A protein and the small-molecule ligand that binds it are described below.
Small molecule (SMILES): CC(=O)N[C@@H]1[C@@H](O)[C@H](O)[C@@H](CO)O[C@H]1O

Binding-site contacts:
Ligand atom O6 contacts residue ILE42 of chain 2.A at 4.5 Å.
Ligand atom O6 contacts residue SER211 of chain 1.A at 3.9 Å.
Ligand atom N2 contacts residue ASN58 of chain 1.A at 2.9 Å (h-bond).
Ligand atom C1 contacts residue ASN58 of chain 1.A at 1.5 Å.
Ligand atom N2 contacts residue SO41 of chain 1.S at 4.1 Å.
Ligand atom C2 contacts residue SO41 of chain 1.S at 4.2 Å.
Ligand atom C7 contacts residue ASN58 of chain 1.A at 3.8 Å.
Ligand atom C6 contacts residue SER211 of chain 1.A at 4.2 Å.
Ligand atom C5 contacts residue ASN58 of chain 1.A at 3.7 Å.
Ligand atom O6 contacts residue TYR56 of chain 1.A at 3.6 Å.
Ligand atom C7 contacts residue SO41 of chain 1.S at 3.8 Å.
Ligand atom C2 contacts residue ASN58 of chain 1.A at 2.7 Å.
Ligand atom C3 contacts residue ASN58 of chain 1.A at 3.8 Å.
Ligand atom O5 contacts residue ASN58 of chain 1.A at 2.4 Å (h-bond).
Ligand atom C1 contacts residue SO41 of chain 1.S at 4.0 Å.
Ligand atom C4 contacts residue ASN58 of chain 1.A at 4.3 Å.
Ligand atom C5 contacts residue SER211 of chain 1.A at 4.2 Å.
Ligand atom O4 contacts residue SER211 of chain 1.A at 4.0 Å.
Ligand atom O7 contacts residue ASN58 of chain 1.A at 4.2 Å.
Ligand atom O7 contacts residue SO41 of chain 1.S at 3.5 Å (h-bond).

Sequence of chain 1.A:
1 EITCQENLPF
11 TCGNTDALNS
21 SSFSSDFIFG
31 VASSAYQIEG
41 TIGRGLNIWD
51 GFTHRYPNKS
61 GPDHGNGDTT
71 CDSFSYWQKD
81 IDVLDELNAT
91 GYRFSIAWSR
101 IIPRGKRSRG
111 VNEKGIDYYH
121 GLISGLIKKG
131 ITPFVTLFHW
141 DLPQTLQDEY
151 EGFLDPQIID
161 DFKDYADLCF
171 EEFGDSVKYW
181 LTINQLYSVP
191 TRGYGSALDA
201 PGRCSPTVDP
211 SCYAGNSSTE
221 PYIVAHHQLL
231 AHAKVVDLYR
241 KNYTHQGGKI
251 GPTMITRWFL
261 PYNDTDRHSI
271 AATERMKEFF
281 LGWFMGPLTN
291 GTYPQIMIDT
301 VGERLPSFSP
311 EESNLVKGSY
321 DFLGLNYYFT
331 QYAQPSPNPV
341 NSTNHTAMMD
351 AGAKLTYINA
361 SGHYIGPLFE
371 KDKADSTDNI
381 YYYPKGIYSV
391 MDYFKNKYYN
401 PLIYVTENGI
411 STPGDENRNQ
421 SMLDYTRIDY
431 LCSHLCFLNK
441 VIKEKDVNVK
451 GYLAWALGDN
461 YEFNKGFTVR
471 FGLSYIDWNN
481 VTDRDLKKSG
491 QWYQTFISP

Sequence of chain 2.A:
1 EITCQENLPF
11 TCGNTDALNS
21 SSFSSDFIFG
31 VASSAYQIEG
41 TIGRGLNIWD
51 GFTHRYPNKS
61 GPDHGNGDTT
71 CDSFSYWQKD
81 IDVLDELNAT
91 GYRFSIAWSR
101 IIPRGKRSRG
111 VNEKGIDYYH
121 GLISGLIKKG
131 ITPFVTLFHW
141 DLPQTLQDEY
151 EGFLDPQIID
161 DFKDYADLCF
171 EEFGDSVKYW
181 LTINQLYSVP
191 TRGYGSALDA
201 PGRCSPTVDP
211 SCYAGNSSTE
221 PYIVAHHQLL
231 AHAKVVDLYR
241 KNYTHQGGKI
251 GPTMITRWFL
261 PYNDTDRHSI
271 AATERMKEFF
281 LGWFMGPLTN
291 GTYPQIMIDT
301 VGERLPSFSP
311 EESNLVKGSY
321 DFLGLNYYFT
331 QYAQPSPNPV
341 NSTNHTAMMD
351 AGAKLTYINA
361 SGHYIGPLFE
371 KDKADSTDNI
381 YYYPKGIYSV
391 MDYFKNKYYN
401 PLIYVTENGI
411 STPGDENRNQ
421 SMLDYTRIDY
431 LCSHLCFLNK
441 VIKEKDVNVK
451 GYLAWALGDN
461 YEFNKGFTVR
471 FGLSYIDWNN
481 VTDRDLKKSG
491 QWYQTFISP